This small molecule binds to this protein.
Small molecule (SMILES): CC(=O)N[C@@H]1[C@@H](O)[C@H](O)[C@@H](CO)O[C@H]1O

Sequence of chain 1.A:
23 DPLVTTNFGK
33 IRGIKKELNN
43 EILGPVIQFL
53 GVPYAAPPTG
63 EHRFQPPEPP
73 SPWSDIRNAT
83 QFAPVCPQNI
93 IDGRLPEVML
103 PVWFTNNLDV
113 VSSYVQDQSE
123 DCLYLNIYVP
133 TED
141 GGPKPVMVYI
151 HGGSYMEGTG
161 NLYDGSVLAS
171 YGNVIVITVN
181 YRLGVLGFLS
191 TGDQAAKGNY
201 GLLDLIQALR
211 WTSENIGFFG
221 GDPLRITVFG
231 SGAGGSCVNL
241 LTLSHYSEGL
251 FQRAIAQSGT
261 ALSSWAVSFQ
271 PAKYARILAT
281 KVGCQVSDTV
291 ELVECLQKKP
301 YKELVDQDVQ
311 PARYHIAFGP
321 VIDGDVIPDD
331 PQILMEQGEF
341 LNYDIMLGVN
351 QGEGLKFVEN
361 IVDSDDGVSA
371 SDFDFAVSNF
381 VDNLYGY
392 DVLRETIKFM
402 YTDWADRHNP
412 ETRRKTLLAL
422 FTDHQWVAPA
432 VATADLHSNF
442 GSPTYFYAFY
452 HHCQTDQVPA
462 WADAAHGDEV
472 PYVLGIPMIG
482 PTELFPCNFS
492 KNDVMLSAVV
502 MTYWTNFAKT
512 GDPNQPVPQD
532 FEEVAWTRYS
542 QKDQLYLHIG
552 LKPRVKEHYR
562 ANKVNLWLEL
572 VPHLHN

Binding-site contacts:
Ligand atom C4 contacts residue ASN489 of chain 1.A at 4.0 Å.
Ligand atom C7 contacts residue ASN489 of chain 1.A at 3.4 Å.
Ligand atom C3 contacts residue ASN489 of chain 1.A at 3.7 Å.
Ligand atom N2 contacts residue ASN489 of chain 1.A at 2.8 Å (h-bond).
Ligand atom C5 contacts residue ASN489 of chain 1.A at 3.7 Å.
Ligand atom C2 contacts residue ASN489 of chain 1.A at 2.3 Å.
Ligand atom C1 contacts residue ASN489 of chain 1.A at 1.4 Å.
Ligand atom O5 contacts residue ASN489 of chain 1.A at 2.4 Å (h-bond).
Ligand atom O7 contacts residue ASN489 of chain 1.A at 3.3 Å (h-bond).